A protein and the small-molecule ligand that binds it are described below.
Small molecule (SMILES): C[C@H](CCC(=O)O)[C@H]1CC[C@H]2[C@@H]3[C@H](O)C[C@@H]4C[C@H](O)CC[C@]4(C)[C@H]3C[C@H](O)[C@]12C

Sequence of chain 1.A:
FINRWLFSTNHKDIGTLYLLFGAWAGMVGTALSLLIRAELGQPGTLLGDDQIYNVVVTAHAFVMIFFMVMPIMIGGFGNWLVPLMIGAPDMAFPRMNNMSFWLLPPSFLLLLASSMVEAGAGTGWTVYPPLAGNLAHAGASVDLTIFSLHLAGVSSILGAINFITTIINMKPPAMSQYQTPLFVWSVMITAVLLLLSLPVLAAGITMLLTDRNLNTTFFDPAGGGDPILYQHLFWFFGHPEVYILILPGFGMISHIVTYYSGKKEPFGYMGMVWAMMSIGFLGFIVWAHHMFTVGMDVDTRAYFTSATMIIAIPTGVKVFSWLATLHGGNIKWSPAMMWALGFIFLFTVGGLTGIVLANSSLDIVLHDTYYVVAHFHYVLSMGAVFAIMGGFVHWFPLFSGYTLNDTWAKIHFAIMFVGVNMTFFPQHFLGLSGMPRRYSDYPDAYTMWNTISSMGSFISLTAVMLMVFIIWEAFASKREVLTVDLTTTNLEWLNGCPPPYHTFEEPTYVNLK

Sequence of chain 1.B:
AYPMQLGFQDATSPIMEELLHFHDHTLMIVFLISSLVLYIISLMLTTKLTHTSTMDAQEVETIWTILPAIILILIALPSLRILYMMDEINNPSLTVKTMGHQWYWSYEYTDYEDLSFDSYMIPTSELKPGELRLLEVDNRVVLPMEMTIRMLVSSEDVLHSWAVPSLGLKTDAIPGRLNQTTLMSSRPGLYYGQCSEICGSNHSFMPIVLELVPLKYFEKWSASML

Binding-site contacts:
Ligand atom C3 contacts residue GLU62 of chain 1.B at 4.2 Å.
Ligand atom C18 contacts residue TRP275 of chain 1.A at 4.0 Å (hydrophobic).
Ligand atom C22 contacts residue MET271 of chain 1.A at 3.8 Å (hydrophobic).
Ligand atom C7 contacts residue TRP275 of chain 1.A at 4.0 Å (hydrophobic).
Ligand atom O7 contacts residue GLU62 of chain 1.B at 2.8 Å (salt-bridge).
Ligand atom O26 contacts residue MET271 of chain 1.A at 3.9 Å.
Ligand atom C15 contacts residue GLY272 of chain 1.A at 3.9 Å.
Ligand atom O3 contacts residue THR63 of chain 1.B at 3.0 Å (h-bond).
Ligand atom C7 contacts residue GLU62 of chain 1.B at 3.7 Å.
Ligand atom C4 contacts residue THR66 of chain 1.B at 3.8 Å.
Ligand atom C5 contacts residue THR66 of chain 1.B at 3.8 Å.
Ligand atom C19 contacts residue TRP275 of chain 1.A at 3.8 Å (hydrophobic).
Ligand atom C15 contacts residue TRP275 of chain 1.A at 3.8 Å (hydrophobic).
Ligand atom C6 contacts residue TRP275 of chain 1.A at 3.7 Å (hydrophobic).
Ligand atom C15 contacts residue MET271 of chain 1.A at 3.9 Å (hydrophobic).
Ligand atom C3 contacts residue THR63 of chain 1.B at 4.3 Å.
Ligand atom C24 contacts residue MET271 of chain 1.A at 3.8 Å (hydrophobic).
Ligand atom C6 contacts residue GLU62 of chain 1.B at 4.2 Å.
Ligand atom C3 contacts residue THR66 of chain 1.B at 3.7 Å.
Ligand atom O3 contacts residue THR66 of chain 1.B at 4.0 Å.
Ligand atom C4 contacts residue GLU62 of chain 1.B at 3.8 Å.
Ligand atom C8 contacts residue TRP275 of chain 1.A at 4.3 Å (hydrophobic).
Ligand atom O12 contacts residue GLN59 of chain 1.B at 4.1 Å.
Ligand atom O25 contacts residue MET271 of chain 1.A at 3.5 Å.
Ligand atom C4 contacts residue THR63 of chain 1.B at 4.5 Å.
Ligand atom C16 contacts residue GLY272 of chain 1.A at 4.3 Å.
Ligand atom C23 contacts residue MET271 of chain 1.A at 4.3 Å (hydrophobic).
Ligand atom C6 contacts residue THR66 of chain 1.B at 3.8 Å.
Ligand atom C16 contacts residue MET271 of chain 1.A at 3.7 Å (hydrophobic).
Ligand atom O3 contacts residue GLU62 of chain 1.B at 3.8 Å.